Sequence of chain 1.A:
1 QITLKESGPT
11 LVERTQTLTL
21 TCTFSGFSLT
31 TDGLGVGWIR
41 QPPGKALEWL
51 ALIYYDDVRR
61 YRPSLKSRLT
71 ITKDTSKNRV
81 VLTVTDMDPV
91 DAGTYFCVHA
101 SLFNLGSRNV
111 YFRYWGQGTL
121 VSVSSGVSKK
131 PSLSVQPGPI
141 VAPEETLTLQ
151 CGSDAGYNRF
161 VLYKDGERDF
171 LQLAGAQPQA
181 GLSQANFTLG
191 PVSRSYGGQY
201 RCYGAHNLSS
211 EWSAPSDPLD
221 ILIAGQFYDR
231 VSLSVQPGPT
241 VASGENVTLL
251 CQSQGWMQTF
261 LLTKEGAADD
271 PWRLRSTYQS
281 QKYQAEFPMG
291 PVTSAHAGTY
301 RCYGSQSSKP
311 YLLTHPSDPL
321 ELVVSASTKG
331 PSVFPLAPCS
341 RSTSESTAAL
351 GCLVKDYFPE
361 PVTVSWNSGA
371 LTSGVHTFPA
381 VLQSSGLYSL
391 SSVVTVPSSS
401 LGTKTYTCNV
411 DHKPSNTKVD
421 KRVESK

Binding-site contacts:
Ligand atom O7 contacts residue ASN186 of chain 1.A at 3.0 Å (h-bond).
Ligand atom C2 contacts residue ASN186 of chain 1.A at 2.5 Å.
Ligand atom N2 contacts residue GLN184 of chain 1.A at 4.4 Å.
Ligand atom C4 contacts residue ASN186 of chain 1.A at 4.2 Å.
Ligand atom C8 contacts residue ASN186 of chain 1.A at 4.3 Å.
Ligand atom C3 contacts residue ASN186 of chain 1.A at 3.8 Å.
Ligand atom N2 contacts residue ASN186 of chain 1.A at 2.9 Å (h-bond).
Ligand atom C5 contacts residue ASN186 of chain 1.A at 3.7 Å.
Ligand atom O5 contacts residue ASN186 of chain 1.A at 2.4 Å (h-bond).
Ligand atom C6 contacts residue ASN186 of chain 1.A at 4.4 Å.
Ligand atom O6 contacts residue GLN150 of chain 1.A at 4.5 Å.
Ligand atom C6 contacts residue GLN150 of chain 1.A at 3.6 Å.
Ligand atom C8 contacts residue GLN184 of chain 1.A at 4.0 Å.
Ligand atom C1 contacts residue ASN186 of chain 1.A at 1.4 Å.
Ligand atom C7 contacts residue GLN184 of chain 1.A at 4.5 Å.
Ligand atom C5 contacts residue GLN150 of chain 1.A at 4.4 Å.
Ligand atom C7 contacts residue ASN186 of chain 1.A at 3.2 Å.

A protein and the small-molecule ligand that binds it are described below.
Small molecule (SMILES): CC(=O)N[C@H]1[C@H](O[C@H]2[C@H](O)[C@@H](NC(C)=O)CO[C@@H]2CO)O[C@H](CO)[C@@H](O)[C@@H]1O